Binding-site contacts:
Ligand atom O5 contacts residue VAL414 of chain 1.E at 4.3 Å.
Ligand atom C6 contacts residue NAG1 of chain 1.HB at 3.8 Å.
Ligand atom C4 contacts residue ASN232 of chain 1.E at 4.2 Å.
Ligand atom C7 contacts residue ASN232 of chain 1.E at 3.9 Å.
Ligand atom N2 contacts residue ASN232 of chain 1.E at 2.9 Å (h-bond).
Ligand atom C8 contacts residue ASN346 of chain 1.E at 3.3 Å.
Ligand atom C6 contacts residue GLU181 of chain 1.E at 3.9 Å.
Ligand atom C7 contacts residue ASN346 of chain 1.E at 4.0 Å.
Ligand atom C8 contacts residue PHE345 of chain 1.E at 3.7 Å (hydrophobic).
Ligand atom O6 contacts residue GLY348 of chain 1.E at 3.6 Å.
Ligand atom C3 contacts residue VAL414 of chain 1.E at 3.9 Å (hydrophobic).
Ligand atom C5 contacts residue NAG1 of chain 1.HB at 3.8 Å.
Ligand atom O6 contacts residue CYS347 of chain 1.E at 4.3 Å.
Ligand atom O7 contacts residue VAL414 of chain 1.E at 3.6 Å.
Ligand atom C5 contacts residue ASN232 of chain 1.E at 3.7 Å.
Ligand atom C2 contacts residue SER415 of chain 1.E at 4.4 Å.
Ligand atom O6 contacts residue SER179 of chain 1.E at 3.5 Å (h-bond).
Ligand atom C3 contacts residue ASN232 of chain 1.E at 3.8 Å.
Ligand atom C2 contacts residue ASN232 of chain 1.E at 2.5 Å.
Ligand atom O7 contacts residue PRO182 of chain 1.E at 3.9 Å.
Ligand atom O5 contacts residue GLU181 of chain 1.E at 4.1 Å.
Ligand atom C8 contacts residue VAL224 of chain 1.E at 4.3 Å (hydrophobic).
Ligand atom C7 contacts residue VAL414 of chain 1.E at 4.1 Å (hydrophobic).
Ligand atom C1 contacts residue ASN232 of chain 1.E at 1.5 Å.
Ligand atom C4 contacts residue VAL414 of chain 1.E at 4.0 Å (hydrophobic).
Ligand atom C6 contacts residue VAL414 of chain 1.E at 4.3 Å (hydrophobic).
Ligand atom O7 contacts residue ASN346 of chain 1.E at 3.8 Å.
Ligand atom O6 contacts residue LYS222 of chain 1.E at 4.0 Å.
Ligand atom N2 contacts residue SER415 of chain 1.E at 4.0 Å.
Ligand atom O3 contacts residue CYS347 of chain 1.E at 3.7 Å.
Ligand atom C8 contacts residue LEU231 of chain 1.E at 4.1 Å (hydrophobic).
Ligand atom O4 contacts residue VAL414 of chain 1.E at 3.8 Å.
Ligand atom C8 contacts residue VAL414 of chain 1.E at 4.0 Å (hydrophobic).
Ligand atom O5 contacts residue NAG1 of chain 1.HB at 3.9 Å.
Ligand atom C5 contacts residue VAL414 of chain 1.E at 3.5 Å (hydrophobic).
Ligand atom O5 contacts residue LYS222 of chain 1.E at 4.2 Å.
Ligand atom O5 contacts residue ASN232 of chain 1.E at 2.4 Å (h-bond).
Ligand atom C1 contacts residue SER415 of chain 1.E at 3.9 Å.
Ligand atom C1 contacts residue VAL414 of chain 1.E at 4.2 Å (hydrophobic).
Ligand atom C5 contacts residue GLU181 of chain 1.E at 3.5 Å.

This small molecule binds to this protein.
Small molecule (SMILES): CC(=O)N[C@H]1[C@H](O[C@H]2[C@H](O)[C@@H](NC(C)=O)CO[C@@H]2CO)O[C@H](CO)[C@@H](O[C@@H]2O[C@H](CO[C@H]3O[C@H](CO)[C@@H](O)[C@H](O)[C@@H]3O)[C@@H](O)[C@H](O[C@H]3O[C@H](CO)[C@@H](O)[C@H](O)[C@@H]3O[C@H]3O[C@H](CO)[C@@H](O)[C@H](O)[C@@H]3O)[C@@H]2O)[C@@H]1O

Sequence of chain 1.E:
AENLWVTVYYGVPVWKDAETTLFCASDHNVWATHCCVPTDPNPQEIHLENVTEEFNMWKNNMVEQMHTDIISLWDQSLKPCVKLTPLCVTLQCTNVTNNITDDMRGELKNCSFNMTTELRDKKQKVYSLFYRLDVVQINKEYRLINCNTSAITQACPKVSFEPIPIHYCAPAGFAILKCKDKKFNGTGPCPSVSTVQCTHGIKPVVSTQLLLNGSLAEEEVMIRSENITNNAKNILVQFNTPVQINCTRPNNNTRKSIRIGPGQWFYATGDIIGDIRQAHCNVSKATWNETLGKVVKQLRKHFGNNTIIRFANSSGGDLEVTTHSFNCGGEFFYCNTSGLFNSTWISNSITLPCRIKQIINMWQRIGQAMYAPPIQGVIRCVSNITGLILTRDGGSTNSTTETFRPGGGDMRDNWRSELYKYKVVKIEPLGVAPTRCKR